Binding-site contacts:
Ligand atom C5' contacts residue ILE49 of chain 1.A at 3.2 Å (hydrophobic).
Ligand atom C4 contacts residue ARG39 of chain 1.A at 3.1 Å.
Ligand atom C5 contacts residue C2E1 of chain 1.F at 3.4 Å.
Ligand atom C5 contacts residue ARG39 of chain 1.A at 3.6 Å.
Ligand atom N3 contacts residue ARG39 of chain 1.A at 3.4 Å.
Ligand atom N2 contacts residue C2E1 of chain 1.F at 3.3 Å (h-bond).
Ligand atom O4' contacts residue ILE49 of chain 1.A at 3.7 Å.
Ligand atom C6 contacts residue C2E1 of chain 1.F at 3.2 Å.
Ligand atom O1P contacts residue ARG50 of chain 1.A at 3.5 Å.
Ligand atom O2' contacts residue LYS9 of chain 1.A at 3.1 Å (salt-bridge).
Ligand atom O2P contacts residue ARG50 of chain 1.A at 3.2 Å.
Ligand atom N2 contacts residue ARG39 of chain 1.A at 3.8 Å.
Ligand atom C8 contacts residue C2E1 of chain 1.F at 3.2 Å.
Ligand atom C2 contacts residue ARG39 of chain 1.A at 3.4 Å.
Ligand atom C2 contacts residue C2E1 of chain 1.F at 3.5 Å.
Ligand atom N1 contacts residue ARG39 of chain 1.A at 3.7 Å.
Ligand atom O6 contacts residue C2E1 of chain 1.F at 3.1 Å.
Ligand atom N7 contacts residue C2E1 of chain 1.F at 3.4 Å (h-bond).
Ligand atom O11 contacts residue C2E1 of chain 1.F at 3.1 Å (h-bond).
Ligand atom N9 contacts residue ARG39 of chain 1.A at 3.1 Å (salt-bridge).
Ligand atom C1' contacts residue SER48 of chain 1.A at 3.4 Å.
Ligand atom N1 contacts residue C2E1 of chain 1.F at 2.9 Å (h-bond).
Ligand atom P1 contacts residue ARG50 of chain 1.A at 3.6 Å.
Ligand atom C81 contacts residue C2E1 of chain 1.F at 3.2 Å.
Ligand atom C4 contacts residue C2E1 of chain 1.F at 3.7 Å.
Ligand atom O2' contacts residue SER48 of chain 1.A at 3.2 Å (h-bond).
Ligand atom N71 contacts residue C2E1 of chain 1.F at 3.2 Å.
Ligand atom O4' contacts residue SER48 of chain 1.A at 3.6 Å.
Ligand atom O6 contacts residue ARG50 of chain 1.A at 2.8 Å (salt-bridge).
Ligand atom C8 contacts residue ARG39 of chain 1.A at 3.6 Å.
Ligand atom C1' contacts residue ARG39 of chain 1.A at 3.4 Å.
Ligand atom C8 contacts residue ARG50 of chain 1.A at 3.4 Å.
Ligand atom C51 contacts residue C2E1 of chain 1.F at 3.7 Å.
Ligand atom O5' contacts residue ARG50 of chain 1.A at 3.5 Å.
Ligand atom O4' contacts residue ARG39 of chain 1.A at 3.8 Å.
Ligand atom O3' contacts residue LYS9 of chain 1.A at 3.5 Å.
Ligand atom N7 contacts residue ARG50 of chain 1.A at 2.9 Å (salt-bridge).
Ligand atom N9 contacts residue C2E1 of chain 1.F at 3.7 Å.
Ligand atom O2P contacts residue GLN51 of chain 1.A at 2.6 Å (h-bond).
Ligand atom N91 contacts residue C2E1 of chain 1.F at 3.6 Å (h-bond).

The protein below binds the small molecule below.
Small molecule (SMILES): Nc1nc2c(ncn2[C@@H]2O[C@@H]3CO[P](=O)(O)O[C@H]4[C@@H](O)[C@H](n5cnc6c(=O)[nH]c(N)nc65)O[C@@H]4CO[P](=O)(O)O[C@H]3[C@H]2O)c(=O)[nH]1

Sequence of chain 1.A:
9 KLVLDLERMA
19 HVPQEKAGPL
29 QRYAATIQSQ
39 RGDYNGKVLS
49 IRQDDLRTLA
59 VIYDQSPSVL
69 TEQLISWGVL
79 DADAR